Sequence of chain 1.A:
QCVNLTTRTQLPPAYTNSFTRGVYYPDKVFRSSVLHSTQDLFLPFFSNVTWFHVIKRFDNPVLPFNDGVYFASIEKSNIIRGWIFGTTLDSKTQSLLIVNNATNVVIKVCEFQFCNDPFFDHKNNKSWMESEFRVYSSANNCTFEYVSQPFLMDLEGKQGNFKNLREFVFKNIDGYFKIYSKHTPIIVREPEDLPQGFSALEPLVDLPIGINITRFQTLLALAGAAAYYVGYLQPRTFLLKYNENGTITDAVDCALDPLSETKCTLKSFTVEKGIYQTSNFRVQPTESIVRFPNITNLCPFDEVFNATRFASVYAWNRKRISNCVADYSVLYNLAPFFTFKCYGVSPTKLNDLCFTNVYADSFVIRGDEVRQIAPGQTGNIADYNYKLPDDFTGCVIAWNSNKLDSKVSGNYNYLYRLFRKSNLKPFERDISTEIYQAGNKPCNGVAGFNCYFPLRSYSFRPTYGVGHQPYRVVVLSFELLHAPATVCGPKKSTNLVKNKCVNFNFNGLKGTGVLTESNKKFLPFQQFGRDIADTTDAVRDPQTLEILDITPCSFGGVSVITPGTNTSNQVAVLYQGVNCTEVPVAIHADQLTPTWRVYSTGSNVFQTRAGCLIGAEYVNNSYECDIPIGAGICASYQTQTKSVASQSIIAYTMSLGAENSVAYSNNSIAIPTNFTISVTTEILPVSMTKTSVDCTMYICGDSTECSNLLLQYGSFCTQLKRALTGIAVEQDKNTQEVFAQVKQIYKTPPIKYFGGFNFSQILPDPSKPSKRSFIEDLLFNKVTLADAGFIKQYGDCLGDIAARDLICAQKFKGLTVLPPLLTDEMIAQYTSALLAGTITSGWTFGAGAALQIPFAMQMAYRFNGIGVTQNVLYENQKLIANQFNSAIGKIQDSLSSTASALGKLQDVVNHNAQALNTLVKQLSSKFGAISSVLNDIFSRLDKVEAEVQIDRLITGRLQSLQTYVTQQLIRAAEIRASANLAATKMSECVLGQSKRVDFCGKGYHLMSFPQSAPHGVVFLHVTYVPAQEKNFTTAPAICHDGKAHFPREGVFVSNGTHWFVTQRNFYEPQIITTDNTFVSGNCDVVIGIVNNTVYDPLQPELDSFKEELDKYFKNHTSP

This protein binds this small molecule.
Small molecule (SMILES): CC(=O)N[C@@H]1[C@@H](O)[C@H](O)[C@@H](CO)O[C@H]1O

Binding-site contacts:
Ligand atom O7 contacts residue LEU368 of chain 1.A at 4.4 Å.
Ligand atom O5 contacts residue ASN340 of chain 1.A at 2.3 Å (h-bond).
Ligand atom C7 contacts residue ASN340 of chain 1.A at 3.4 Å.
Ligand atom C3 contacts residue ASN340 of chain 1.A at 3.8 Å.
Ligand atom O6 contacts residue ASN340 of chain 1.A at 4.5 Å.
Ligand atom C1 contacts residue ASN340 of chain 1.A at 1.4 Å.
Ligand atom N2 contacts residue ASN340 of chain 1.A at 3.1 Å (h-bond).
Ligand atom C4 contacts residue ASN340 of chain 1.A at 4.2 Å.
Ligand atom C5 contacts residue ASN340 of chain 1.A at 3.7 Å.
Ligand atom O7 contacts residue ASN340 of chain 1.A at 3.4 Å (h-bond).
Ligand atom C2 contacts residue ASN340 of chain 1.A at 2.5 Å.